Sequence of chain 1.D:
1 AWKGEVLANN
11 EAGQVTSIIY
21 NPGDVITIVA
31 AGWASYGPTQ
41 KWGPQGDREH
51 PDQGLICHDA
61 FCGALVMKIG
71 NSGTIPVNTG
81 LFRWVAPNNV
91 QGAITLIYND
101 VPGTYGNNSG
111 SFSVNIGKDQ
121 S

Binding-site contacts:
Ligand atom C2 contacts residue TYR36 of chain 1.D at 3.5 Å (hydrophobic).
Ligand atom C5 contacts residue 04G1 of chain 1.O at 3.6 Å.
Ligand atom O2 contacts residue TYR36 of chain 1.D at 4.0 Å.
Ligand atom C3 contacts residue CA1 of chain 1.N at 3.4 Å.
Ligand atom C2 contacts residue CA1 of chain 1.N at 3.9 Å.
Ligand atom C2 contacts residue ASN107 of chain 1.D at 3.8 Å.
Ligand atom C2 contacts residue 04G1 of chain 1.O at 2.2 Å.
Ligand atom O4 contacts residue THR104 of chain 1.D at 3.3 Å (h-bond).
Ligand atom O3 contacts residue TYR36 of chain 1.D at 3.5 Å (h-bond).
Ligand atom O2 contacts residue 04G1 of chain 1.O at 2.6 Å (h-bond).
Ligand atom C3 contacts residue THR104 of chain 1.D at 4.1 Å.
Ligand atom O5 contacts residue 04G1 of chain 1.O at 2.4 Å (h-bond).
Ligand atom O5 contacts residue TYR36 of chain 1.D at 3.6 Å.
Ligand atom O2 contacts residue ASN107 of chain 1.D at 3.0 Å (h-bond).
Ligand atom C4 contacts residue THR104 of chain 1.D at 3.5 Å.
Ligand atom C4 contacts residue 04G1 of chain 1.O at 4.0 Å.
Ligand atom O6 contacts residue GLN53 of chain 1.D at 2.6 Å (h-bond).
Ligand atom C4 contacts residue TYR36 of chain 1.D at 4.2 Å (hydrophobic).
Ligand atom O4 contacts residue TYR36 of chain 1.D at 3.3 Å (h-bond).
Ligand atom C6 contacts residue HIS50 of chain 1.D at 3.4 Å.
Ligand atom C6 contacts residue ASP100 of chain 1.D at 3.6 Å.
Ligand atom O3 contacts residue ASN107 of chain 1.D at 3.0 Å (h-bond).
Ligand atom C1 contacts residue TYR36 of chain 1.D at 4.1 Å (hydrophobic).
Ligand atom C3 contacts residue ASN107 of chain 1.D at 4.1 Å.
Ligand atom C3 contacts residue 04G1 of chain 1.O at 3.5 Å.
Ligand atom C5 contacts residue HIS50 of chain 1.D at 4.0 Å.
Ligand atom O4 contacts residue CA1 of chain 1.N at 2.6 Å.
Ligand atom O3 contacts residue THR104 of chain 1.D at 3.4 Å (h-bond).
Ligand atom C5 contacts residue GLN53 of chain 1.D at 3.6 Å.
Ligand atom O5 contacts residue GLN53 of chain 1.D at 4.0 Å.
Ligand atom C4 contacts residue ASP100 of chain 1.D at 3.7 Å.
Ligand atom C6 contacts residue CYS62 of chain 1.D at 4.1 Å (hydrophobic).
Ligand atom O5 contacts residue HIS50 of chain 1.D at 3.4 Å (h-bond).
Ligand atom C4 contacts residue CA1 of chain 1.N at 3.5 Å.
Ligand atom O6 contacts residue HIS50 of chain 1.D at 2.8 Å (h-bond).
Ligand atom O4 contacts residue ASP100 of chain 1.D at 2.7 Å (salt-bridge).
Ligand atom C6 contacts residue GLN53 of chain 1.D at 3.6 Å.
Ligand atom C1 contacts residue 04G1 of chain 1.O at 1.4 Å.
Ligand atom O3 contacts residue CA1 of chain 1.N at 2.5 Å.
Ligand atom C3 contacts residue TYR36 of chain 1.D at 3.9 Å (hydrophobic).

A small-molecule ligand and the protein it binds are described below.
Small molecule (SMILES): OC[C@H]1O[C@@H](O)[C@H](O)[C@@H](O)[C@H]1O